The small molecule below binds the protein below.
Small molecule (SMILES): NCCCCCCCCCCCC(=O)O

Sequence of chain 15.A:
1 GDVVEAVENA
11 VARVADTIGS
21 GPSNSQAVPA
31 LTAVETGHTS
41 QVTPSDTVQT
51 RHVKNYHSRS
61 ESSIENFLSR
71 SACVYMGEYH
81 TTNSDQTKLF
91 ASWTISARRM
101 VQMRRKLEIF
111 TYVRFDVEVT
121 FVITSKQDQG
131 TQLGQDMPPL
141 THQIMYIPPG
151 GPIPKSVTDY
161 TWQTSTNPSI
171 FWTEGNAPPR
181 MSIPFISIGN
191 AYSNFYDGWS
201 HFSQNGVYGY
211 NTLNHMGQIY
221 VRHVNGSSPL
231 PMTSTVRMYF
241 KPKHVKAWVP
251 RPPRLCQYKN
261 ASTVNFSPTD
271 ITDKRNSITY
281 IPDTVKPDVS

Binding-site contacts:
Ligand atom C9 contacts residue PHE240 of chain 15.A at 4.1 Å (hydrophobic).
Ligand atom C contacts residue TYR192 of chain 15.A at 4.2 Å (hydrophobic).
Ligand atom OXT contacts residue ASN194 of chain 15.A at 4.3 Å.
Ligand atom C contacts residue ASN194 of chain 15.A at 4.0 Å.
Ligand atom C6 contacts residue TYR192 of chain 15.A at 4.4 Å (hydrophobic).
Ligand atom C3 contacts residue ILE95 of chain 15.A at 4.2 Å (hydrophobic).
Ligand atom C1 contacts residue VAL119 of chain 15.A at 4.2 Å (hydrophobic).
Ligand atom C6 contacts residue ILE95 of chain 15.A at 4.1 Å (hydrophobic).
Ligand atom C2 contacts residue ILE95 of chain 15.A at 3.8 Å (hydrophobic).
Ligand atom C5 contacts residue ILE95 of chain 15.A at 3.8 Å (hydrophobic).
Ligand atom C7 contacts residue ILE95 of chain 15.A at 4.3 Å (hydrophobic).
Ligand atom OXT contacts residue TYR210 of chain 15.A at 3.0 Å (h-bond).
Ligand atom C10 contacts residue TYR192 of chain 15.A at 4.3 Å (hydrophobic).
Ligand atom N contacts residue MET181 of chain 15.A at 3.9 Å.
Ligand atom CA2 contacts residue PHE115 of chain 15.A at 4.3 Å (hydrophobic).
Ligand atom C1 contacts residue ILE219 of chain 15.A at 4.1 Å (hydrophobic).
Ligand atom C7 contacts residue PHE240 of chain 15.A at 3.9 Å (hydrophobic).
Ligand atom C10 contacts residue MET216 of chain 15.A at 3.6 Å (hydrophobic).
Ligand atom C8 contacts residue TYR192 of chain 15.A at 3.6 Å (hydrophobic).
Ligand atom C7 contacts residue VAL117 of chain 15.A at 4.3 Å (hydrophobic).
Ligand atom O contacts residue TYR192 of chain 15.A at 3.9 Å.
Ligand atom O contacts residue ASN194 of chain 15.A at 3.0 Å (h-bond).
Ligand atom C2 contacts residue ILE183 of chain 15.A at 4.2 Å (hydrophobic).
Ligand atom N contacts residue ILE219 of chain 15.A at 4.0 Å.
Ligand atom C contacts residue TYR210 of chain 15.A at 4.1 Å (hydrophobic).
Ligand atom C7 contacts residue TYR192 of chain 15.A at 4.4 Å (hydrophobic).
Ligand atom C9 contacts residue TYR192 of chain 15.A at 4.1 Å (hydrophobic).
Ligand atom C4 contacts residue ILE95 of chain 15.A at 4.0 Å (hydrophobic).
Ligand atom C9 contacts residue PHE115 of chain 15.A at 4.1 Å (hydrophobic).
Ligand atom C5 contacts residue ILE183 of chain 15.A at 4.4 Å (hydrophobic).
Ligand atom O contacts residue LEU107 of chain 15.A at 4.4 Å.
Ligand atom OXT contacts residue MET216 of chain 15.A at 4.2 Å.
Ligand atom C3 contacts residue ILE183 of chain 15.A at 3.7 Å (hydrophobic).
Ligand atom C1 contacts residue ILE183 of chain 15.A at 4.2 Å (hydrophobic).
Ligand atom C4 contacts residue ILE183 of chain 15.A at 4.2 Å (hydrophobic).
Ligand atom C8 contacts residue MET216 of chain 15.A at 3.9 Å (hydrophobic).
Ligand atom C5 contacts residue PHE240 of chain 15.A at 4.1 Å (hydrophobic).
Ligand atom O contacts residue VAL113 of chain 15.A at 4.0 Å.
Ligand atom N contacts residue TYR146 of chain 15.A at 4.1 Å.
Ligand atom C2 contacts residue TYR146 of chain 15.A at 3.9 Å (hydrophobic).